The small molecule below binds the protein below.
Small molecule (SMILES): CC(=O)N[C@@H]1[C@@H](O)[C@H](O)[C@@H](CO)O[C@H]1O

Binding-site contacts:
Ligand atom O5 contacts residue ALA192 of chain 1.A at 4.1 Å.
Ligand atom C2 contacts residue ASN214 of chain 1.A at 2.5 Å.
Ligand atom C7 contacts residue HIS190 of chain 1.A at 4.5 Å.
Ligand atom O7 contacts residue ASN214 of chain 1.A at 3.1 Å.
Ligand atom C4 contacts residue ALA192 of chain 1.A at 4.0 Å (hydrophobic).
Ligand atom C4 contacts residue ASN214 of chain 1.A at 4.3 Å.
Ligand atom C5 contacts residue ASN214 of chain 1.A at 3.7 Å.
Ligand atom O7 contacts residue HIS190 of chain 1.A at 4.2 Å.
Ligand atom O3 contacts residue HIS190 of chain 1.A at 4.4 Å.
Ligand atom O5 contacts residue ASN214 of chain 1.A at 2.4 Å (h-bond).
Ligand atom C3 contacts residue ASN214 of chain 1.A at 3.8 Å.
Ligand atom C7 contacts residue ASN214 of chain 1.A at 3.2 Å.
Ligand atom C8 contacts residue ASN214 of chain 1.A at 4.3 Å.
Ligand atom C5 contacts residue ALA192 of chain 1.A at 4.1 Å (hydrophobic).
Ligand atom C6 contacts residue ALA192 of chain 1.A at 3.5 Å (hydrophobic).
Ligand atom N2 contacts residue ASN214 of chain 1.A at 2.9 Å (h-bond).
Ligand atom C1 contacts residue ASN214 of chain 1.A at 1.4 Å.

Sequence of chain 1.A:
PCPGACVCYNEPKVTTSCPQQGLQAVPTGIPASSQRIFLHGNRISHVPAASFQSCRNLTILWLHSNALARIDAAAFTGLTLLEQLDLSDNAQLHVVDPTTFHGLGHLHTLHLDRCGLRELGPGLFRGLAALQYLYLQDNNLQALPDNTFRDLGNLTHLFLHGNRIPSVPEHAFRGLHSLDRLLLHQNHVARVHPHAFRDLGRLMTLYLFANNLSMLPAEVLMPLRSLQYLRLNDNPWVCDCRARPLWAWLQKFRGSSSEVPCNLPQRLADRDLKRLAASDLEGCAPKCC